The protein below binds the small molecule below.
Small molecule (SMILES): Cc1cc(N)nc(COc2cccc(CNCCc3cccc(F)c3)c2)c1

Sequence of chain 1.A:
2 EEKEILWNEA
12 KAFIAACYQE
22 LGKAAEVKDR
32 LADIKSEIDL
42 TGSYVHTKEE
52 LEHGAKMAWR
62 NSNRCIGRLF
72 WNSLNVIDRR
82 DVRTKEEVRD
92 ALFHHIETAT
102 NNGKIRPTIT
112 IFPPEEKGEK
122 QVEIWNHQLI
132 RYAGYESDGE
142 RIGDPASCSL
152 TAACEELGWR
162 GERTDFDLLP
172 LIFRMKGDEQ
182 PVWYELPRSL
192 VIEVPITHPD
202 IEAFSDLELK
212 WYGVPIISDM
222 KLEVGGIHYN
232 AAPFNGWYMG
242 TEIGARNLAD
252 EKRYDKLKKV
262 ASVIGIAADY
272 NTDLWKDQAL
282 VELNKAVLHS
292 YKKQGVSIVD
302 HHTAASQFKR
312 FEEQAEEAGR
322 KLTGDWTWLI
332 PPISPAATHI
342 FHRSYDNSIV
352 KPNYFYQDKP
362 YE

Binding-site contacts:
Ligand atom C12 contacts residue HEM1 of chain 1.B at 3.2 Å.
Ligand atom N02 contacts residue HEM1 of chain 1.B at 3.5 Å.
Ligand atom C11 contacts residue ILE218 of chain 1.A at 3.8 Å (hydrophobic).
Ligand atom N18 contacts residue HEM1 of chain 1.B at 3.6 Å.
Ligand atom C13 contacts residue ILE218 of chain 1.A at 3.9 Å (hydrophobic).
Ligand atom C07 contacts residue ASN236 of chain 1.A at 3.8 Å.
Ligand atom C26 contacts residue TYR357 of chain 1.A at 3.5 Å (hydrophobic).
Ligand atom C05 contacts residue ILE218 of chain 1.A at 3.8 Å (hydrophobic).
Ligand atom N01 contacts residue GLU243 of chain 1.A at 2.7 Å (salt-bridge).
Ligand atom C02 contacts residue GLU243 of chain 1.A at 3.6 Å.
Ligand atom N01 contacts residue HEM1 of chain 1.B at 3.6 Å.
Ligand atom C15 contacts residue HEM1 of chain 1.B at 3.5 Å.
Ligand atom C11 contacts residue HEM1 of chain 1.B at 3.8 Å.
Ligand atom C02 contacts residue TRP238 of chain 1.A at 3.8 Å (hydrophobic).
Ligand atom C12 contacts residue ILE218 of chain 1.A at 3.5 Å (hydrophobic).
Ligand atom N02 contacts residue GLU243 of chain 1.A at 2.8 Å (salt-bridge).
Ligand atom C20 contacts residue TRP329 of chain 1.A at 3.6 Å (hydrophobic).
Ligand atom C20 contacts residue HEM1 of chain 1.B at 3.8 Å.
Ligand atom C13 contacts residue HIS128 of chain 1.A at 3.9 Å.
Ligand atom O09 contacts residue HEM1 of chain 1.B at 3.5 Å.
Ligand atom N02 contacts residue TYR239 of chain 1.A at 3.6 Å.
Ligand atom C14 contacts residue HEM1 of chain 1.B at 3.1 Å.
Ligand atom C06 contacts residue HEM1 of chain 1.B at 3.8 Å.
Ligand atom C14 contacts residue HIS128 of chain 1.A at 3.5 Å.
Ligand atom C07 contacts residue GLY237 of chain 1.A at 3.5 Å.
Ligand atom C07 contacts residue HEM1 of chain 1.B at 3.4 Å.
Ligand atom C16 contacts residue HEM1 of chain 1.B at 2.9 Å.
Ligand atom C07 contacts residue PHE235 of chain 1.A at 3.6 Å (hydrophobic).
Ligand atom N02 contacts residue TRP238 of chain 1.A at 2.7 Å (h-bond).
Ligand atom C08 contacts residue GLU243 of chain 1.A at 3.4 Å.
Ligand atom C13 contacts residue HEM1 of chain 1.B at 3.0 Å.
Ligand atom C06 contacts residue GLU243 of chain 1.A at 3.5 Å.
Ligand atom C02 contacts residue HEM1 of chain 1.B at 3.6 Å.
Ligand atom C20 contacts residue TYR357 of chain 1.A at 3.5 Å (hydrophobic).
Ligand atom C17 contacts residue HEM1 of chain 1.B at 3.2 Å.
Ligand atom C08 contacts residue HEM1 of chain 1.B at 3.3 Å.
Ligand atom C04 contacts residue HEM1 of chain 1.B at 3.8 Å.
Ligand atom C03 contacts residue HEM1 of chain 1.B at 3.4 Å.
Ligand atom N18 contacts residue H4B1 of chain 1.C at 3.8 Å.
Ligand atom N18 contacts residue TRP329 of chain 1.A at 3.3 Å.